Sequence of chain 2.W:
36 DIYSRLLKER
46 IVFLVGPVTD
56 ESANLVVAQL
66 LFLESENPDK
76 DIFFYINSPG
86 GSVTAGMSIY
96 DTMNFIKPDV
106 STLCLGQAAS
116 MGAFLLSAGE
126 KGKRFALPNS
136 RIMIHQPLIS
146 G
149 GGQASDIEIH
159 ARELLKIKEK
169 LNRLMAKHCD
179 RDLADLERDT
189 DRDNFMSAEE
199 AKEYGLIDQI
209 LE

Binding-site contacts:
Ligand atom CA contacts residue OCA1 of chain 2.AC at 3.8 Å.
Ligand atom N contacts residue TYR80 of chain 2.W at 3.0 Å (h-bond).
Ligand atom CA contacts residue PHE78 of chain 2.W at 3.7 Å (hydrophobic).
Ligand atom CZ contacts residue THR97 of chain 2.V at 3.5 Å.
Ligand atom CD2 contacts residue TYR80 of chain 2.W at 3.6 Å (hydrophobic).
Ligand atom N contacts residue PHE100 of chain 2.V at 3.8 Å.
Ligand atom F1 contacts residue PHE100 of chain 2.V at 3.1 Å.
Ligand atom N contacts residue PHE78 of chain 2.W at 3.9 Å.
Ligand atom C contacts residue PHE100 of chain 2.V at 3.8 Å (hydrophobic).
Ligand atom N contacts residue OCA1 of chain 2.AC at 2.6 Å (h-bond).
Ligand atom F2 contacts residue LEU66 of chain 2.V at 3.6 Å.
Ligand atom CE contacts residue LEU209 of chain 2.W at 3.6 Å (hydrophobic).
Ligand atom C contacts residue OCA1 of chain 2.AC at 3.1 Å.
Ligand atom CB contacts residue LEU209 of chain 2.W at 3.7 Å (hydrophobic).
Ligand atom C contacts residue PHE78 of chain 2.W at 3.5 Å (hydrophobic).
Ligand atom F1 contacts residue ASP96 of chain 2.V at 3.5 Å.
Ligand atom F2 contacts residue LEU110 of chain 2.W at 3.7 Å.
Ligand atom F1 contacts residue LEU132 of chain 2.W at 3.6 Å.
Ligand atom CE1 contacts residue LEU132 of chain 2.W at 3.6 Å (hydrophobic).
Ligand atom CB contacts residue PHE78 of chain 2.W at 3.7 Å (hydrophobic).
Ligand atom F1 contacts residue THR97 of chain 2.V at 3.1 Å.
Ligand atom CZ contacts residue LEU132 of chain 2.W at 3.6 Å (hydrophobic).
Ligand atom CD1 contacts residue PHE100 of chain 2.V at 3.5 Å (hydrophobic).
Ligand atom O contacts residue PHE78 of chain 2.W at 3.7 Å.
Ligand atom CG2 contacts residue OCA1 of chain 2.AC at 3.4 Å.
Ligand atom N contacts residue OCA1 of chain 2.AC at 1.5 Å.
Ligand atom CD contacts residue ILE46 of chain 2.W at 3.7 Å (hydrophobic).
Ligand atom CB contacts residue LEU108 of chain 2.W at 3.8 Å (hydrophobic).
Ligand atom CD contacts residue TYR80 of chain 2.W at 3.6 Å (hydrophobic).
Ligand atom O contacts residue PHE100 of chain 2.V at 3.7 Å.
Ligand atom CE contacts residue GLU44 of chain 2.W at 3.3 Å.
Ligand atom CA contacts residue PHE78 of chain 2.W at 3.4 Å (hydrophobic).
Ligand atom O contacts residue TYR80 of chain 2.W at 2.5 Å (h-bond).
Ligand atom C contacts residue TYR80 of chain 2.W at 3.6 Å (hydrophobic).
Ligand atom CA contacts residue OCA1 of chain 2.AC at 2.6 Å.
Ligand atom F2 contacts residue TYR80 of chain 2.W at 3.3 Å.
Ligand atom CB contacts residue PHE78 of chain 2.W at 3.5 Å (hydrophobic).
Ligand atom CB contacts residue PHE130 of chain 2.W at 3.5 Å (hydrophobic).
Ligand atom CD contacts residue PHE130 of chain 2.W at 3.5 Å (hydrophobic).
Ligand atom CA contacts residue PHE100 of chain 2.V at 3.7 Å (hydrophobic).

This small molecule binds to this protein.
Small molecule (SMILES): C[C@@H]1C[C@H]2C(=O)O[C@@H](C)[C@H](NC(=O)[C@@H](N)Cc3cc(F)cc(F)c3)C(=O)N3CCC[C@H]3C(=O)N3CCCC[C@H]3C(=O)N[C@@H](C)C(=O)N2C1

Sequence of chain 2.V:
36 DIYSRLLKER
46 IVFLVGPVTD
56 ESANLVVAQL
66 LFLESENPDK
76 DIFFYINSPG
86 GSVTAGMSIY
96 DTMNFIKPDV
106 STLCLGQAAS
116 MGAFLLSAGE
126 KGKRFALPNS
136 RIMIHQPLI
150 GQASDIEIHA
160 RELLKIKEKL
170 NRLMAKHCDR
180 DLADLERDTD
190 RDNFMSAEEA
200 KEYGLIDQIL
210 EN